The small molecule below binds the protein below.
Small molecule (SMILES): CC(C)=CCS[P](=O)(O)OP(=O)(O)O

Sequence of chain 1.B:
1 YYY

Sequence of chain 1.A:
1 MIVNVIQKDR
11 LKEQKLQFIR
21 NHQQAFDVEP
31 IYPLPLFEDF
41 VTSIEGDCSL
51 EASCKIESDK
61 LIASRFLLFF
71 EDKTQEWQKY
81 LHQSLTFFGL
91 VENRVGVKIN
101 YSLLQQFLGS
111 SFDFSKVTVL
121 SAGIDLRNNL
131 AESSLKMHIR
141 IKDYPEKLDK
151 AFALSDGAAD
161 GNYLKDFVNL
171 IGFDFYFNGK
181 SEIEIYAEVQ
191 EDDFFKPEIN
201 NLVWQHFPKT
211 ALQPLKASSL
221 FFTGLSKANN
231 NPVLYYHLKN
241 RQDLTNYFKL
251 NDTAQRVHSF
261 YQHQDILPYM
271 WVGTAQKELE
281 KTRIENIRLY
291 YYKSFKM

Binding-site contacts:
Ligand atom S9 contacts residue TYR186 of chain 1.A at 3.7 Å.
Ligand atom S9 contacts residue TYR235 of chain 1.A at 3.4 Å (h-bond).
Ligand atom O7 contacts residue TYR186 of chain 1.A at 2.9 Å (h-bond).
Ligand atom O8 contacts residue HIS138 of chain 1.A at 2.6 Å (h-bond).
Ligand atom O4 contacts residue LYS136 of chain 1.A at 3.4 Å (salt-bridge).
Ligand atom C11 contacts residue TYR1 of chain 1.B at 3.6 Å (hydrophobic).
Ligand atom C13 contacts residue TYR1 of chain 1.B at 3.8 Å (hydrophobic).
Ligand atom C14 contacts residue PHE222 of chain 1.A at 3.8 Å (hydrophobic).
Ligand atom O6 contacts residue TYR290 of chain 1.A at 2.6 Å (h-bond).
Ligand atom O6 contacts residue ARG288 of chain 1.A at 2.9 Å (salt-bridge).
Ligand atom P3 contacts residue MG1 of chain 1.D at 3.1 Å.
Ligand atom P3 contacts residue TYR186 of chain 1.A at 3.5 Å.
Ligand atom P1 contacts residue ARG288 of chain 1.A at 3.8 Å.
Ligand atom O7 contacts residue MG1 of chain 1.D at 1.9 Å.
Ligand atom C10 contacts residue TYR1 of chain 1.B at 3.4 Å (hydrophobic).
Ligand atom S9 contacts residue TYR290 of chain 1.A at 3.7 Å.
Ligand atom O4 contacts residue ARG65 of chain 1.A at 2.8 Å (salt-bridge).
Ligand atom C11 contacts residue TYR290 of chain 1.A at 3.9 Å (hydrophobic).
Ligand atom C12 contacts residue TYR1 of chain 1.B at 3.5 Å (hydrophobic).
Ligand atom C12 contacts residue TYR235 of chain 1.A at 4.0 Å (hydrophobic).
Ligand atom C13 contacts residue LEU170 of chain 1.A at 3.6 Å (hydrophobic).
Ligand atom C14 contacts residue TYR1 of chain 1.B at 3.7 Å (hydrophobic).
Ligand atom P3 contacts residue HIS138 of chain 1.A at 4.0 Å.
Ligand atom O8 contacts residue TYR186 of chain 1.A at 3.5 Å (h-bond).
Ligand atom C14 contacts residue TRP271 of chain 1.A at 3.5 Å (hydrophobic).
Ligand atom O7 contacts residue TYR235 of chain 1.A at 4.0 Å.
Ligand atom P1 contacts residue MG1 of chain 1.D at 3.1 Å.
Ligand atom O6 contacts residue ARG65 of chain 1.A at 2.8 Å (salt-bridge).
Ligand atom O5 contacts residue MG1 of chain 1.D at 1.9 Å.
Ligand atom C14 contacts residue TYR235 of chain 1.A at 3.7 Å (hydrophobic).
Ligand atom O2 contacts residue MG1 of chain 1.D at 3.4 Å.
Ligand atom C13 contacts residue PHE222 of chain 1.A at 3.7 Å (hydrophobic).
Ligand atom O2 contacts residue LYS136 of chain 1.A at 3.1 Å (salt-bridge).
Ligand atom P1 contacts residue TYR290 of chain 1.A at 3.9 Å.
Ligand atom O5 contacts residue ARG288 of chain 1.A at 3.1 Å (salt-bridge).
Ligand atom P1 contacts residue ARG65 of chain 1.A at 3.6 Å.
Ligand atom O8 contacts residue LYS136 of chain 1.A at 3.6 Å.
Ligand atom C11 contacts residue TYR235 of chain 1.A at 3.9 Å (hydrophobic).
Ligand atom P1 contacts residue LYS136 of chain 1.A at 3.9 Å.
Ligand atom C10 contacts residue TYR290 of chain 1.A at 4.0 Å (hydrophobic).